The small molecule below binds the protein below.
Small molecule (SMILES): CC(=O)N[C@@H]1[C@@H](O)[C@H](O)[C@@H](CO)O[C@H]1O

Sequence of chain 1.C:
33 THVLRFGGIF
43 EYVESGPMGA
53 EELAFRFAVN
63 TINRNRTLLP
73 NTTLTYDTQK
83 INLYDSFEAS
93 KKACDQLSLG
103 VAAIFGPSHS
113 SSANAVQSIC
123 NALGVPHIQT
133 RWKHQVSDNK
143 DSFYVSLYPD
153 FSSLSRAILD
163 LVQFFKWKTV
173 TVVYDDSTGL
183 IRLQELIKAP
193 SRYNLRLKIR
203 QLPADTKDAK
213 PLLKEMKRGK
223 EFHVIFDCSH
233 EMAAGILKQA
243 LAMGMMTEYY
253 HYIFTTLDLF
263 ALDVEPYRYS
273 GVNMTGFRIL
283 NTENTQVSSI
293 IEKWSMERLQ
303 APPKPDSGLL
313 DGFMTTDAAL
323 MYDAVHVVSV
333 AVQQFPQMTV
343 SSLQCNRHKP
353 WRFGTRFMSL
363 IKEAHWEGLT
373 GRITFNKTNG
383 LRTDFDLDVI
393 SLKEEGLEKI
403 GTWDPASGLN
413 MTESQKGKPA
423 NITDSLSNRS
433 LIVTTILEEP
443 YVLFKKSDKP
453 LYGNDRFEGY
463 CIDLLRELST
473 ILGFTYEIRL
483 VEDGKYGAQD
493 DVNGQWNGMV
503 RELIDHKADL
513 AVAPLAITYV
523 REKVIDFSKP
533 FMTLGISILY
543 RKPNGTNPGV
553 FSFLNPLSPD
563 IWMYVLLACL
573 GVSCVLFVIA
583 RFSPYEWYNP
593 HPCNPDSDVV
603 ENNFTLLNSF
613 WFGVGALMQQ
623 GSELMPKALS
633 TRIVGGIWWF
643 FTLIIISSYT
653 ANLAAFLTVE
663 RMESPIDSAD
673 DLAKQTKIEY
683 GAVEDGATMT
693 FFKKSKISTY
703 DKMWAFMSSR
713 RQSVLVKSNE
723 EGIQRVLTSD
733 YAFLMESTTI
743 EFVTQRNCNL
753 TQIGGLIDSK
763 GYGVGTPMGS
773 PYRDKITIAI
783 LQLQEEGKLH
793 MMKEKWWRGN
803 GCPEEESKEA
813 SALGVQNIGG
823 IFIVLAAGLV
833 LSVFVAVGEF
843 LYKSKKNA

Binding-site contacts:
Ligand atom O5 contacts residue HIS253 of chain 1.C at 4.1 Å.
Ligand atom O5 contacts residue ASN275 of chain 1.C at 2.5 Å (h-bond).
Ligand atom O7 contacts residue VAL274 of chain 1.C at 2.8 Å (h-bond).
Ligand atom C7 contacts residue VAL274 of chain 1.C at 3.7 Å (hydrophobic).
Ligand atom C1 contacts residue ASN275 of chain 1.C at 1.5 Å.
Ligand atom C2 contacts residue ASN275 of chain 1.C at 2.7 Å.
Ligand atom C8 contacts residue GLU250 of chain 1.C at 4.3 Å.
Ligand atom C7 contacts residue ASN275 of chain 1.C at 3.5 Å.
Ligand atom C1 contacts residue HIS253 of chain 1.C at 4.4 Å.
Ligand atom C4 contacts residue ASN275 of chain 1.C at 4.3 Å.
Ligand atom O7 contacts residue GLY273 of chain 1.C at 2.9 Å (h-bond).
Ligand atom C3 contacts residue ASN275 of chain 1.C at 3.8 Å.
Ligand atom C5 contacts residue ASN275 of chain 1.C at 3.6 Å.
Ligand atom C7 contacts residue GLY273 of chain 1.C at 4.0 Å.
Ligand atom N2 contacts residue ASN275 of chain 1.C at 3.1 Å (h-bond).
Ligand atom N2 contacts residue VAL274 of chain 1.C at 4.2 Å.
Ligand atom C8 contacts residue ASN275 of chain 1.C at 4.1 Å.
Ligand atom O7 contacts residue ASN275 of chain 1.C at 3.5 Å (h-bond).
Ligand atom C8 contacts residue GLY273 of chain 1.C at 4.4 Å.